Sequence of chain 1.A:
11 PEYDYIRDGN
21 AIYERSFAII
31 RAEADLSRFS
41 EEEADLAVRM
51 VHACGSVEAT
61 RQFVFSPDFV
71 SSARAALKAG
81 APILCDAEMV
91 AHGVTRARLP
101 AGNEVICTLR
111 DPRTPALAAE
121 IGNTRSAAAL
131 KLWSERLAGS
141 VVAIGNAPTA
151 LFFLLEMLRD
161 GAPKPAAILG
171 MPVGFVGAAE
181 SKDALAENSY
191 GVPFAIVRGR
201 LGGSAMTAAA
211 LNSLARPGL

Binding-site contacts:
Ligand atom C35 contacts residue THR95 of chain 1.A at 2.4 Å.
Ligand atom C50 contacts residue PHE175 of chain 2.A at 3.1 Å (hydrophobic).
Ligand atom C57 contacts residue THR149 of chain 2.A at 2.9 Å.
Ligand atom O45 contacts residue ALA205 of chain 1.A at 2.8 Å.
Ligand atom O45 contacts residue MET89 of chain 2.A at 3.2 Å.
Ligand atom C36 contacts residue GLY93 of chain 1.A at 3.0 Å.
Ligand atom C48 contacts residue VAL173 of chain 2.A at 3.2 Å (hydrophobic).
Ligand atom C31 contacts residue THR95 of chain 1.A at 3.0 Å.
Ligand atom O52 contacts residue VAL176 of chain 2.A at 2.7 Å (h-bond).
Ligand atom O39 contacts residue ASN212 of chain 1.A at 2.8 Å.
Ligand atom O63 contacts residue ARG125 of chain 2.A at 2.4 Å (salt-bridge).
Ligand atom O62 contacts residue THR124 of chain 2.A at 3.1 Å.
Ligand atom C46 contacts residue HIS52 of chain 1.A at 3.0 Å.
Ligand atom O59 contacts residue ALA147 of chain 2.A at 2.9 Å.
Ligand atom C38 contacts residue ARG49 of chain 1.A at 3.1 Å.
Ligand atom C56 contacts residue ALA147 of chain 2.A at 3.1 Å (hydrophobic).
Ligand atom O39 contacts residue ARG49 of chain 1.A at 2.6 Å (salt-bridge).
Ligand atom C37 contacts residue ARG49 of chain 1.A at 2.9 Å.
Ligand atom O39 contacts residue ALA209 of chain 1.A at 3.0 Å.
Ligand atom O58 contacts residue THR149 of chain 2.A at 3.1 Å (h-bond).
Ligand atom O44 contacts residue MET89 of chain 2.A at 2.7 Å (h-bond).
Ligand atom C61 contacts residue ARG125 of chain 2.A at 3.1 Å.
Ligand atom O52 contacts residue PHE175 of chain 2.A at 2.9 Å (h-bond).
Ligand atom N21 contacts residue TYR23 of chain 1.A at 2.9 Å (h-bond).
Ligand atom O45 contacts residue ALA208 of chain 1.A at 2.9 Å.
Ligand atom O29 contacts residue ARG125 of chain 2.A at 2.1 Å (salt-bridge).
Ligand atom O34 contacts residue THR95 of chain 1.A at 3.1 Å.
Ligand atom C43 contacts residue ALA205 of chain 1.A at 3.0 Å (hydrophobic).
Ligand atom C36 contacts residue ASN212 of chain 1.A at 2.7 Å.
Ligand atom O45 contacts residue SER204 of chain 1.A at 3.1 Å (h-bond).
Ligand atom O58 contacts residue ILE22 of chain 1.A at 2.9 Å.
Ligand atom O59 contacts residue THR149 of chain 2.A at 2.5 Å (h-bond).
Ligand atom C4 contacts residue TYR23 of chain 1.A at 3.1 Å (hydrophobic).
Ligand atom O51 contacts residue VAL176 of chain 2.A at 3.0 Å (h-bond).
Ligand atom O62 contacts residue ARG125 of chain 2.A at 3.0 Å (salt-bridge).
Ligand atom O40 contacts residue ALA209 of chain 1.A at 2.9 Å.
Ligand atom O59 contacts residue PRO148 of chain 2.A at 2.6 Å (h-bond).
Ligand atom O51 contacts residue SER26 of chain 1.A at 2.7 Å (h-bond).
Ligand atom C47 contacts residue VAL173 of chain 2.A at 2.9 Å (hydrophobic).
Ligand atom O51 contacts residue PHE175 of chain 2.A at 2.9 Å (h-bond).

Sequence of chain 2.A:
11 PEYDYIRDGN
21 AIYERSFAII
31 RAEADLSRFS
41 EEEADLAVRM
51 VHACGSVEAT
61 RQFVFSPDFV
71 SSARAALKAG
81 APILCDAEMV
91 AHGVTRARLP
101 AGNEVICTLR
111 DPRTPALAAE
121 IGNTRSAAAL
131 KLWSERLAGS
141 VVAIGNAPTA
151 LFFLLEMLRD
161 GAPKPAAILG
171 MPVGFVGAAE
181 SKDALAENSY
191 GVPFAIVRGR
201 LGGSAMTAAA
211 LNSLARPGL

A small-molecule ligand and the protein it binds are described below.
Small molecule (SMILES): C/C1=C2/N[C@@](C)([C@@H]3N=C(/C(C)=C4\N=C(/C=C5\N=C1[C@@](C)(CC(=O)O)[C@@H]5CCC(=O)O)C(C)(C)[C@H]4CCC(=O)O)[C@](C)(CCC(=O)O)[C@H]3CC(=O)O)[C@@](C)(CC(=O)O)[C@@H]2CCC(=O)O